Sequence of chain 1.D:
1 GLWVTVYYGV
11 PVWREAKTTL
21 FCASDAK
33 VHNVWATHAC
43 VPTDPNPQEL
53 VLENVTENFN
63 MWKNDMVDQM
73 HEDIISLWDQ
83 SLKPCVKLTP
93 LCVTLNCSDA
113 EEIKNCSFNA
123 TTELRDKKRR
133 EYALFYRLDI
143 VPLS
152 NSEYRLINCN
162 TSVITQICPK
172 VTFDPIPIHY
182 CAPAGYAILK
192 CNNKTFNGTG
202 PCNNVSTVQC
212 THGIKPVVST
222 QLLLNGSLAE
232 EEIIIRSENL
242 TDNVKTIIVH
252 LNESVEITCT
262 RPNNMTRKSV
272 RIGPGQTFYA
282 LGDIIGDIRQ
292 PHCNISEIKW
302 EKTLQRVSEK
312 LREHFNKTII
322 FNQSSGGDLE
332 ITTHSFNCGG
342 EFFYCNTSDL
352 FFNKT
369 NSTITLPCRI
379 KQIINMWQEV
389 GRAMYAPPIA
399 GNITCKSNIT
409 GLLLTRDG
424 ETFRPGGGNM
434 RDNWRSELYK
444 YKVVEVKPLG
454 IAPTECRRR

A small-molecule ligand and the protein it binds are described below.
Small molecule (SMILES): CC(=O)N[C@H]1[C@H](O[C@H]2[C@H](O)[C@@H](NC(C)=O)CO[C@@H]2CO)O[C@H](CO)[C@@H](O)[C@@H]1O

Binding-site contacts:
Ligand atom C3 contacts residue ASN406 of chain 1.D at 3.7 Å.
Ligand atom C5 contacts residue ASN406 of chain 1.D at 3.6 Å.
Ligand atom O7 contacts residue ASN406 of chain 1.D at 3.0 Å (h-bond).
Ligand atom N2 contacts residue ASN406 of chain 1.D at 2.9 Å (h-bond).
Ligand atom C4 contacts residue ASN406 of chain 1.D at 4.1 Å.
Ligand atom O5 contacts residue SER255 of chain 1.D at 3.7 Å.
Ligand atom O7 contacts residue ASN226 of chain 1.D at 3.3 Å (h-bond).
Ligand atom C1 contacts residue ASN406 of chain 1.D at 1.4 Å.
Ligand atom C8 contacts residue ASN406 of chain 1.D at 4.5 Å.
Ligand atom C8 contacts residue ASN226 of chain 1.D at 3.3 Å.
Ligand atom C8 contacts residue NAG1 of chain 1.I at 3.3 Å.
Ligand atom C2 contacts residue ASN406 of chain 1.D at 2.4 Å.
Ligand atom C7 contacts residue ASN406 of chain 1.D at 3.2 Å.
Ligand atom O6 contacts residue LEU229 of chain 1.D at 4.0 Å.
Ligand atom O6 contacts residue SER255 of chain 1.D at 3.9 Å.
Ligand atom C7 contacts residue ASN226 of chain 1.D at 3.6 Å.
Ligand atom C6 contacts residue SER255 of chain 1.D at 4.1 Å.
Ligand atom O5 contacts residue ASN406 of chain 1.D at 2.3 Å (h-bond).